This protein binds this small molecule.
Small molecule (SMILES): Nc1nc(=O)c2ncn([C@@H]3O[C@H](CO[P](=O)(O)O[C@H]4[C@@H](O)[C@H](n5cnc6c(=O)nc(N)[nH]c65)O[C@@H]4CO)[C@@H](O)[C@H]3O)c2[nH]1

Sequence of chain 1.I:
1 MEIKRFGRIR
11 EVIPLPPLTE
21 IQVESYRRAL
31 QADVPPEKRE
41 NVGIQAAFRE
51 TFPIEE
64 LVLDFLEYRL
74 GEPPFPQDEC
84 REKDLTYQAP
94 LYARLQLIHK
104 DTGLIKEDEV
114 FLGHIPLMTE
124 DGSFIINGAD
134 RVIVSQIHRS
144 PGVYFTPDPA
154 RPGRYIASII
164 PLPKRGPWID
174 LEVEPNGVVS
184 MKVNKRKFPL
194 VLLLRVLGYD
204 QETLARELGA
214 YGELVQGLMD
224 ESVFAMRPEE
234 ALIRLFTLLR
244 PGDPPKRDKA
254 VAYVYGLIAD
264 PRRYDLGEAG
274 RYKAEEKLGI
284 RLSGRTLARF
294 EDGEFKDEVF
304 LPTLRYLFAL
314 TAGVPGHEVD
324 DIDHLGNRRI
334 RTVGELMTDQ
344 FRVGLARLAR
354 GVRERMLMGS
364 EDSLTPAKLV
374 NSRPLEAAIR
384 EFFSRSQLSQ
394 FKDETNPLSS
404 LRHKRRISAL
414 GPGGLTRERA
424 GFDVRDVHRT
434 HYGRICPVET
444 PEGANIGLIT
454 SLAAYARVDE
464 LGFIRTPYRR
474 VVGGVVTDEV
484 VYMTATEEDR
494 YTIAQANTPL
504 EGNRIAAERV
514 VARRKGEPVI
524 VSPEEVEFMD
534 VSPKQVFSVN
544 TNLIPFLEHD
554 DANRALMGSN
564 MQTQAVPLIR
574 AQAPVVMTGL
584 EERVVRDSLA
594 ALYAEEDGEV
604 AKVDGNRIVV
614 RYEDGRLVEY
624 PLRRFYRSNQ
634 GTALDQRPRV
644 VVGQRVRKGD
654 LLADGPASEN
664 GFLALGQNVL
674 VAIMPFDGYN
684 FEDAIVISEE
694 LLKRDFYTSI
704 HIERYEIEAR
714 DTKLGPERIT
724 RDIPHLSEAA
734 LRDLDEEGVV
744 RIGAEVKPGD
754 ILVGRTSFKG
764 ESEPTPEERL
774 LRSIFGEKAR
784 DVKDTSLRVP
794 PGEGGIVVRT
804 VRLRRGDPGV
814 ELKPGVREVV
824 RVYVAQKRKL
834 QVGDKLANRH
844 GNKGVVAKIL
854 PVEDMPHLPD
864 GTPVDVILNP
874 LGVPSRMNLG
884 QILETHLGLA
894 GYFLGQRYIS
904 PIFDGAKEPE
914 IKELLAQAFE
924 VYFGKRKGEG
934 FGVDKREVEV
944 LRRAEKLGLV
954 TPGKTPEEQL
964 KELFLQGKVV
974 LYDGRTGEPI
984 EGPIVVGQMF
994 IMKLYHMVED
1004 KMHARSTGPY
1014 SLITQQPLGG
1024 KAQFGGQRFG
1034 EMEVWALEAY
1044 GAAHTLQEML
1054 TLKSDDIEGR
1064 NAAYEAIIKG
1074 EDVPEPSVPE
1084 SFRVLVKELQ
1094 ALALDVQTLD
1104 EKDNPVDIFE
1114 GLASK

Binding-site contacts:
Ligand atom N2 contacts residue PRO706 of chain 1.J at 3.4 Å.
Ligand atom O2' contacts residue MG1 of chain 1.Y at 4.0 Å.
Ligand atom C4' contacts residue ASP743 of chain 1.J at 3.4 Å.
Ligand atom C5' contacts residue GLN567 of chain 1.I at 3.6 Å.
Ligand atom O3' contacts residue ASP743 of chain 1.J at 2.5 Å (salt-bridge).
Ligand atom C5' contacts residue ASP743 of chain 1.J at 4.1 Å.
Ligand atom O3' contacts residue ASP741 of chain 1.J at 3.2 Å (salt-bridge).
Ligand atom C1' contacts residue HIS999 of chain 1.I at 4.3 Å.
Ligand atom C2 contacts residue ALA705 of chain 1.J at 4.2 Å (hydrophobic).
Ligand atom O5' contacts residue GLN567 of chain 1.I at 4.3 Å.
Ligand atom N3 contacts residue ALA705 of chain 1.J at 4.2 Å.
Ligand atom P contacts residue LYS838 of chain 1.I at 3.9 Å.
Ligand atom C5' contacts residue HIS999 of chain 1.I at 3.5 Å.
Ligand atom C5' contacts residue ASP741 of chain 1.J at 3.9 Å.
Ligand atom C5' contacts residue GLY742 of chain 1.J at 4.0 Å.
Ligand atom C4' contacts residue GLY742 of chain 1.J at 3.9 Å.
Ligand atom C4' contacts residue HIS999 of chain 1.I at 3.3 Å.
Ligand atom OP1 contacts residue ASP741 of chain 1.J at 3.5 Å (salt-bridge).
Ligand atom O3' contacts residue ARG704 of chain 1.J at 4.0 Å.
Ligand atom C2' contacts residue ARG704 of chain 1.J at 3.6 Å.
Ligand atom OP2 contacts residue GLU445 of chain 1.I at 3.7 Å.
Ligand atom C4' contacts residue MG1 of chain 1.Y at 4.0 Å.
Ligand atom N2 contacts residue ALA705 of chain 1.J at 3.2 Å (h-bond).
Ligand atom O3' contacts residue LYS838 of chain 1.I at 3.4 Å (salt-bridge).
Ligand atom O2' contacts residue ASP743 of chain 1.J at 3.1 Å.
Ligand atom OP1 contacts residue LYS846 of chain 1.I at 2.4 Å (salt-bridge).
Ligand atom O3' contacts residue MG1 of chain 1.Y at 1.8 Å.
Ligand atom C2 contacts residue PRO706 of chain 1.J at 4.3 Å (hydrophobic).
Ligand atom C3' contacts residue MG1 of chain 1.Y at 3.2 Å.
Ligand atom O4' contacts residue GLY742 of chain 1.J at 4.2 Å.
Ligand atom P contacts residue LYS846 of chain 1.I at 3.4 Å.
Ligand atom C2' contacts residue MG1 of chain 1.Y at 4.1 Å.
Ligand atom O3' contacts residue ASP739 of chain 1.J at 3.8 Å.
Ligand atom O4' contacts residue HIS999 of chain 1.I at 3.5 Å.
Ligand atom C2' contacts residue ASP743 of chain 1.J at 4.0 Å.
Ligand atom OP1 contacts residue LYS838 of chain 1.I at 3.2 Å (salt-bridge).
Ligand atom O2' contacts residue ARG704 of chain 1.J at 3.0 Å (salt-bridge).
Ligand atom C3' contacts residue ASP743 of chain 1.J at 3.4 Å.
Ligand atom OP2 contacts residue LYS846 of chain 1.I at 3.5 Å (salt-bridge).
Ligand atom O2' contacts residue GLY742 of chain 1.J at 4.2 Å.

Sequence of chain 1.J:
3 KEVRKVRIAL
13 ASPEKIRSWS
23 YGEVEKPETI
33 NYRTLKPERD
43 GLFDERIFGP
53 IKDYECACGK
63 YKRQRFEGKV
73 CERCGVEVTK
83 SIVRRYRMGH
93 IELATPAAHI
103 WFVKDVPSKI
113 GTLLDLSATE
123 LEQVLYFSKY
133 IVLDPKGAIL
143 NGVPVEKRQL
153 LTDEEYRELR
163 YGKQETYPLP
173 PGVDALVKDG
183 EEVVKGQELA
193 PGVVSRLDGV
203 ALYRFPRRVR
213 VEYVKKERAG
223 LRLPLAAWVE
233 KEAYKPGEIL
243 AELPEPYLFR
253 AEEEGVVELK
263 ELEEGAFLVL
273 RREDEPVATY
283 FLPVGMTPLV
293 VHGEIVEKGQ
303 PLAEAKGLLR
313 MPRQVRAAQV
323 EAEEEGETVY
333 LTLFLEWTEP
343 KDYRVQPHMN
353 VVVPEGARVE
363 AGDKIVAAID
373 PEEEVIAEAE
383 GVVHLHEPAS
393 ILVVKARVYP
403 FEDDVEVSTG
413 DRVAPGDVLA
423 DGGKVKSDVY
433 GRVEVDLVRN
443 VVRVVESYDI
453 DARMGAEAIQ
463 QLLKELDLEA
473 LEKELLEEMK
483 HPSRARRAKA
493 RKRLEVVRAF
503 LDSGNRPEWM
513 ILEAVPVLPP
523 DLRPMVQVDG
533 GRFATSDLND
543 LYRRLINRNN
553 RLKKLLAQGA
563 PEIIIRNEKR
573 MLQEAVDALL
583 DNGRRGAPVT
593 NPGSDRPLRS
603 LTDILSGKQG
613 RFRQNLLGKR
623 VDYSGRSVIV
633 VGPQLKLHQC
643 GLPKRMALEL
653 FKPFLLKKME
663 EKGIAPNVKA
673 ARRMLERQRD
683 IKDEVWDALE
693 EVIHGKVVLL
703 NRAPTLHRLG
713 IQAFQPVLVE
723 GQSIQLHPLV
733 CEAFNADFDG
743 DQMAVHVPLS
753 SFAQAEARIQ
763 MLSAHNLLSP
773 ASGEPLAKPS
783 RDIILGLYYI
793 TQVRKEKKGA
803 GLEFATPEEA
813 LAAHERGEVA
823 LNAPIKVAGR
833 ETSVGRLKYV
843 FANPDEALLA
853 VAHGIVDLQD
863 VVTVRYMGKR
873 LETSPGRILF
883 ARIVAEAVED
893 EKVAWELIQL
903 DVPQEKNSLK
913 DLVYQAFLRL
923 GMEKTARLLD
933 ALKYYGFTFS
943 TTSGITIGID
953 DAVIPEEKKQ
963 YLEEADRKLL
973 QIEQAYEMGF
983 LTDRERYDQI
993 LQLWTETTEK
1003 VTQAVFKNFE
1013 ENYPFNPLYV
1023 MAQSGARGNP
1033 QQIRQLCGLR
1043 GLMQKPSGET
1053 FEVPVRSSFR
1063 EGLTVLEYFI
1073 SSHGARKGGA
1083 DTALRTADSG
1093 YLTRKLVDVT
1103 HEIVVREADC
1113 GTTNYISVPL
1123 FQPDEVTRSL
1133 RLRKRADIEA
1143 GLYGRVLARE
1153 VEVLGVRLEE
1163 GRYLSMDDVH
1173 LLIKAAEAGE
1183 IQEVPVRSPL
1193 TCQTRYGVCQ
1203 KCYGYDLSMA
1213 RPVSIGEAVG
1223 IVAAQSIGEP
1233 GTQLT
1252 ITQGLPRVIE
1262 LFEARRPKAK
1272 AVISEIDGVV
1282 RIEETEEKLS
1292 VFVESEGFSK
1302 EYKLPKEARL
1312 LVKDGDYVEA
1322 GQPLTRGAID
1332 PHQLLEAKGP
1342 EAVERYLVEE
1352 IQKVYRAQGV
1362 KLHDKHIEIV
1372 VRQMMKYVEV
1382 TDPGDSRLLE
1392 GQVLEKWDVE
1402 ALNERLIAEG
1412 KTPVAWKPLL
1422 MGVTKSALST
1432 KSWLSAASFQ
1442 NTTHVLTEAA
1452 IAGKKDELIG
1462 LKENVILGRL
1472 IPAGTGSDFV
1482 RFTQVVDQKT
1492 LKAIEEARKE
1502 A